Sequence of chain 1.B:
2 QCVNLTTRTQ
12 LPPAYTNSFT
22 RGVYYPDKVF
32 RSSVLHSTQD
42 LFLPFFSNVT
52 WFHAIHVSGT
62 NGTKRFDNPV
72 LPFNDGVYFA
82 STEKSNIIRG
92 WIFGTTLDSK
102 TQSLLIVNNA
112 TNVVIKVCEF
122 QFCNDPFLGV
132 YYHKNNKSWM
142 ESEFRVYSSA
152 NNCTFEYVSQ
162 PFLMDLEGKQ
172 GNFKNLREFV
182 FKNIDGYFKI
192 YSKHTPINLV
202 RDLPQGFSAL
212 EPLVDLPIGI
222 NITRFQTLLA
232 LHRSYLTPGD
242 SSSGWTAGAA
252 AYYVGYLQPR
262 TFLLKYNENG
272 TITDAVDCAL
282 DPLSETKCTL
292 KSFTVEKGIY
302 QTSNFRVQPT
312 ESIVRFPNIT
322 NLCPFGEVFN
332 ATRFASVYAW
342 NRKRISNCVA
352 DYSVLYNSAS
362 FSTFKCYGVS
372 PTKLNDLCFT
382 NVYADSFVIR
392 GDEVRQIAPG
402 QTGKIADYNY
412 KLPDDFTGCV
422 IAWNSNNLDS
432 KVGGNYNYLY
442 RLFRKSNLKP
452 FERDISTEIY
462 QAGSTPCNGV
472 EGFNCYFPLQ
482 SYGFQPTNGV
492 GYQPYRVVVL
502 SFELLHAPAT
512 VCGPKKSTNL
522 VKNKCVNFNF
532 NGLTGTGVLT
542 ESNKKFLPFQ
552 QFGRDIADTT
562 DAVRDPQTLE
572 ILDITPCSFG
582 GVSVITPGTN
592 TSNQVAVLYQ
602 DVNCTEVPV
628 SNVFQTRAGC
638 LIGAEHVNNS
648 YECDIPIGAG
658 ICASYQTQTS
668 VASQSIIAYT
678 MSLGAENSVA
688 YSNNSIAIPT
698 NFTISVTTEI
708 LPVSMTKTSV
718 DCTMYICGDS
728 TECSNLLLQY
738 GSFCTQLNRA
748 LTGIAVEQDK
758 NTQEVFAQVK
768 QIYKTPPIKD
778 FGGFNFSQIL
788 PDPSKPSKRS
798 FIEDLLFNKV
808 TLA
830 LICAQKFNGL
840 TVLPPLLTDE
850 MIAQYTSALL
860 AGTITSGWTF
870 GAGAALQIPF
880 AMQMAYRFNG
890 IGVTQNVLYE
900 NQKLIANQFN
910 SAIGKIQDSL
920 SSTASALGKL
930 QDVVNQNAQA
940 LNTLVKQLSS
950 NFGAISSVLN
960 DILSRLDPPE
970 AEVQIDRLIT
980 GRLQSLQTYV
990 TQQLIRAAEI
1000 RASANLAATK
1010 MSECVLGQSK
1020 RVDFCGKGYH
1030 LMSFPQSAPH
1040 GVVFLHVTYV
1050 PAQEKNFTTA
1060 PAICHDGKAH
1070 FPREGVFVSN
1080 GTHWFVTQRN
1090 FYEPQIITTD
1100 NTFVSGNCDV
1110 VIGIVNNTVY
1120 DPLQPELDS

A protein and the small-molecule ligand that binds it are described below.
Small molecule (SMILES): CC(=O)N[C@H]1[C@H](O[C@H]2[C@H](O)[C@@H](NC(C)=O)CO[C@@H]2CO)O[C@H](CO)[C@@H](O)[C@@H]1O

Binding-site contacts:
Ligand atom C8 contacts residue ILE1113 of chain 1.B at 3.9 Å (hydrophobic).
Ligand atom C8 contacts residue ASN1115 of chain 1.B at 3.9 Å.
Ligand atom C7 contacts residue ASN1115 of chain 1.B at 3.1 Å.
Ligand atom C5 contacts residue ASN1115 of chain 1.B at 3.7 Å.
Ligand atom C4 contacts residue ASN1115 of chain 1.B at 4.2 Å.
Ligand atom C1 contacts residue ASN1115 of chain 1.B at 1.4 Å.
Ligand atom O7 contacts residue ASN1115 of chain 1.B at 3.0 Å (h-bond).
Ligand atom C8 contacts residue VAL1114 of chain 1.B at 4.2 Å (hydrophobic).
Ligand atom C2 contacts residue ASN1115 of chain 1.B at 2.5 Å.
Ligand atom N2 contacts residue ASN1115 of chain 1.B at 2.9 Å (h-bond).
Ligand atom O5 contacts residue ASN1115 of chain 1.B at 2.4 Å (h-bond).
Ligand atom C3 contacts residue ASN1115 of chain 1.B at 3.8 Å.